Binding-site contacts:
Ligand atom O7 contacts residue ASN208 of chain 1.A at 2.8 Å (h-bond).
Ligand atom C1 contacts residue ASN208 of chain 1.A at 1.4 Å.
Ligand atom C3 contacts residue ASN208 of chain 1.A at 3.8 Å.
Ligand atom O5 contacts residue ASN208 of chain 1.A at 2.3 Å (h-bond).
Ligand atom N2 contacts residue ASN208 of chain 1.A at 3.0 Å (h-bond).
Ligand atom C7 contacts residue ASN208 of chain 1.A at 3.2 Å.
Ligand atom C4 contacts residue ASN208 of chain 1.A at 4.3 Å.
Ligand atom C8 contacts residue THR82 of chain 1.A at 4.2 Å.
Ligand atom C5 contacts residue ASN208 of chain 1.A at 3.7 Å.
Ligand atom O7 contacts residue THR82 of chain 1.A at 4.4 Å.
Ligand atom C2 contacts residue ASN208 of chain 1.A at 2.5 Å.

This protein binds this small molecule.
Small molecule (SMILES): CC(=O)N[C@@H]1[C@@H](O)[C@H](O)[C@@H](CO)O[C@H]1O

Sequence of chain 1.A:
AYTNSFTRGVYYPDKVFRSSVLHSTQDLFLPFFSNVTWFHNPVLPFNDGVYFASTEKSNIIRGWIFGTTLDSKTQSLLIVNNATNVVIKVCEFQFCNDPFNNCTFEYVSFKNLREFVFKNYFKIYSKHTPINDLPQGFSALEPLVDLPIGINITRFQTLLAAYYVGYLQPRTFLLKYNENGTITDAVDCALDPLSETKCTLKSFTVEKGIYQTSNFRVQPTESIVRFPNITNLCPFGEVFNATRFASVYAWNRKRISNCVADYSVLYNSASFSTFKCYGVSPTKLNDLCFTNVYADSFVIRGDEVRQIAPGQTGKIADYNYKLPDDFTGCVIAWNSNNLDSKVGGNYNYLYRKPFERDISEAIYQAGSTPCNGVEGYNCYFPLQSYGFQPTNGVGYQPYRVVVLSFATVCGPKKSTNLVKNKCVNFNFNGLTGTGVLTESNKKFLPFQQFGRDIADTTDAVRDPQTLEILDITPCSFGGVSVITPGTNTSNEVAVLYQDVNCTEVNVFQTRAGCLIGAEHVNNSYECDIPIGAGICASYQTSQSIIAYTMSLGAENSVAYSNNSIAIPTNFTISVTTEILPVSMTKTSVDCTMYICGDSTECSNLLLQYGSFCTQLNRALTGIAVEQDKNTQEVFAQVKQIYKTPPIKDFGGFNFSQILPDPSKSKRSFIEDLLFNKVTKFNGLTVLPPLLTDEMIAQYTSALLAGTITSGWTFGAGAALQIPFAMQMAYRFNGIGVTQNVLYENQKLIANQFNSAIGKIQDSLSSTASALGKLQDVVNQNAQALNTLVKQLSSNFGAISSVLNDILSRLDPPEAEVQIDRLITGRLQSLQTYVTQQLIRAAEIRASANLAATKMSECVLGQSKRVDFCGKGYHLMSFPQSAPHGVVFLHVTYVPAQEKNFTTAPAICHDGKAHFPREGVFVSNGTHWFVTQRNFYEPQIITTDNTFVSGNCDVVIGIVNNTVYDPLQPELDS